Sequence of chain 1.C:
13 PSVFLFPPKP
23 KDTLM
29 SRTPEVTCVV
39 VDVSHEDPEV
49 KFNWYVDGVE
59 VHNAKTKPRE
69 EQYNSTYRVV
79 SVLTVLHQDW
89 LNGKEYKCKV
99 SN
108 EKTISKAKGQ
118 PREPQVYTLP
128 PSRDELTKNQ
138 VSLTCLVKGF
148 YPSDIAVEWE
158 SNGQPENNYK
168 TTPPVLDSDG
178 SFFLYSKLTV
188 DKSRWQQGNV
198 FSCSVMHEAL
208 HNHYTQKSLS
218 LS

The small molecule below binds the protein below.
Small molecule (SMILES): CC(=O)N[C@H]1[C@H](O[C@H]2[C@H](O)[C@@H](NC(C)=O)CO[C@@H]2CO)O[C@H](CO)[C@@H](O[C@@H]2O[C@H](CO[C@H]3O[C@H](CO)[C@@H](O)[C@H](O)[C@@H]3O[C@@H]3O[C@H](CO)[C@@H](O[C@@H]4O[C@H](CO[C@]5(C(=O)O)C[C@H](O)[C@@H](NC(C)=O)[C@H]([C@H](O)[C@H](O)CO)O5)[C@H](O)[C@H](O)[C@H]4O)[C@H](O)[C@H]3NC(C)=O)[C@@H](O)[C@H](O[C@H]3O[C@H](CO)[C@@H](O)[C@H](O)[C@@H]3O[C@@H]3O[C@H](CO)[C@@H](O)[C@H](O)[C@H]3NC(C)=O)[C@@H]2O)[C@@H]1O

Binding-site contacts:
Ligand atom O6 contacts residue PHE18 of chain 1.C at 3.6 Å.
Ligand atom O6 contacts residue THR35 of chain 1.C at 3.4 Å.
Ligand atom C5 contacts residue THR74 of chain 1.C at 3.8 Å.
Ligand atom O2 contacts residue GLU33 of chain 1.C at 3.0 Å (salt-bridge).
Ligand atom N2 contacts residue ASN72 of chain 1.C at 3.5 Å (h-bond).
Ligand atom C1 contacts residue THR74 of chain 1.C at 2.8 Å.
Ligand atom C1 contacts residue PHE18 of chain 1.C at 4.0 Å (hydrophobic).
Ligand atom C2 contacts residue THR35 of chain 1.C at 4.0 Å.
Ligand atom O5 contacts residue ASN72 of chain 1.C at 2.6 Å (h-bond).
Ligand atom C2 contacts residue GLU33 of chain 1.C at 3.6 Å.
Ligand atom O2 contacts residue PHE18 of chain 1.C at 3.4 Å (h-bond).
Ligand atom O2 contacts residue PRO19 of chain 1.C at 3.4 Å (h-bond).
Ligand atom O5 contacts residue THR74 of chain 1.C at 3.2 Å (h-bond).
Ligand atom O4 contacts residue PHE16 of chain 1.C at 3.4 Å.
Ligand atom C2 contacts residue VAL39 of chain 1.C at 4.1 Å (hydrophobic).
Ligand atom C3 contacts residue THR35 of chain 1.C at 3.9 Å.
Ligand atom C1 contacts residue PHE18 of chain 1.C at 3.5 Å (hydrophobic).
Ligand atom C6 contacts residue VAL37 of chain 1.C at 3.8 Å (hydrophobic).
Ligand atom C6 contacts residue PHE18 of chain 1.C at 3.6 Å (hydrophobic).
Ligand atom C4 contacts residue PHE16 of chain 1.C at 3.4 Å (hydrophobic).
Ligand atom O5 contacts residue PHE16 of chain 1.C at 3.6 Å.
Ligand atom O5 contacts residue PHE18 of chain 1.C at 3.9 Å.
Ligand atom N2 contacts residue THR74 of chain 1.C at 4.0 Å.
Ligand atom O2 contacts residue THR35 of chain 1.C at 3.4 Å (h-bond).
Ligand atom C1 contacts residue ASN72 of chain 1.C at 1.8 Å.
Ligand atom C1 contacts residue THR35 of chain 1.C at 4.1 Å.
Ligand atom C2 contacts residue PHE18 of chain 1.C at 4.0 Å (hydrophobic).
Ligand atom C2 contacts residue PRO19 of chain 1.C at 3.7 Å (hydrophobic).
Ligand atom C2 contacts residue ASN72 of chain 1.C at 3.1 Å.
Ligand atom C5 contacts residue PHE16 of chain 1.C at 4.1 Å (hydrophobic).
Ligand atom C3 contacts residue GLU33 of chain 1.C at 3.4 Å.
Ligand atom O3 contacts residue PRO20 of chain 1.C at 3.7 Å.
Ligand atom O4 contacts residue PHE18 of chain 1.C at 3.5 Å.
Ligand atom O5 contacts residue VAL39 of chain 1.C at 4.0 Å.
Ligand atom C2 contacts residue THR74 of chain 1.C at 3.9 Å.
Ligand atom C5 contacts residue PHE18 of chain 1.C at 3.4 Å (hydrophobic).
Ligand atom O3 contacts residue GLU33 of chain 1.C at 2.4 Å (salt-bridge).
Ligand atom C1 contacts residue PHE16 of chain 1.C at 3.0 Å (hydrophobic).
Ligand atom C5 contacts residue ASN72 of chain 1.C at 3.9 Å.
Ligand atom C6 contacts residue THR35 of chain 1.C at 3.5 Å.